Binding-site contacts:
Ligand atom C8 contacts residue VAL638 of chain 1.C at 4.1 Å (hydrophobic).
Ligand atom N2 contacts residue HIS637 of chain 1.C at 4.1 Å.
Ligand atom O7 contacts residue VAL638 of chain 1.C at 3.7 Å.
Ligand atom C7 contacts residue ASN639 of chain 1.C at 3.4 Å.
Ligand atom C8 contacts residue HIS637 of chain 1.C at 3.7 Å.
Ligand atom C2 contacts residue ASN639 of chain 1.C at 2.5 Å.
Ligand atom C3 contacts residue ASN639 of chain 1.C at 3.8 Å.
Ligand atom C4 contacts residue ASN639 of chain 1.C at 4.2 Å.
Ligand atom C7 contacts residue HIS637 of chain 1.C at 4.0 Å.
Ligand atom N2 contacts residue VAL638 of chain 1.C at 4.4 Å.
Ligand atom O5 contacts residue ASN639 of chain 1.C at 2.4 Å (h-bond).
Ligand atom O7 contacts residue ASN639 of chain 1.C at 3.0 Å (h-bond).
Ligand atom N2 contacts residue ASN639 of chain 1.C at 2.9 Å (h-bond).
Ligand atom C1 contacts residue ASN639 of chain 1.C at 1.4 Å.
Ligand atom O7 contacts residue ASN640 of chain 1.C at 4.4 Å.
Ligand atom C7 contacts residue VAL638 of chain 1.C at 3.9 Å (hydrophobic).
Ligand atom C5 contacts residue ASN639 of chain 1.C at 3.6 Å.

Sequence of chain 1.C:
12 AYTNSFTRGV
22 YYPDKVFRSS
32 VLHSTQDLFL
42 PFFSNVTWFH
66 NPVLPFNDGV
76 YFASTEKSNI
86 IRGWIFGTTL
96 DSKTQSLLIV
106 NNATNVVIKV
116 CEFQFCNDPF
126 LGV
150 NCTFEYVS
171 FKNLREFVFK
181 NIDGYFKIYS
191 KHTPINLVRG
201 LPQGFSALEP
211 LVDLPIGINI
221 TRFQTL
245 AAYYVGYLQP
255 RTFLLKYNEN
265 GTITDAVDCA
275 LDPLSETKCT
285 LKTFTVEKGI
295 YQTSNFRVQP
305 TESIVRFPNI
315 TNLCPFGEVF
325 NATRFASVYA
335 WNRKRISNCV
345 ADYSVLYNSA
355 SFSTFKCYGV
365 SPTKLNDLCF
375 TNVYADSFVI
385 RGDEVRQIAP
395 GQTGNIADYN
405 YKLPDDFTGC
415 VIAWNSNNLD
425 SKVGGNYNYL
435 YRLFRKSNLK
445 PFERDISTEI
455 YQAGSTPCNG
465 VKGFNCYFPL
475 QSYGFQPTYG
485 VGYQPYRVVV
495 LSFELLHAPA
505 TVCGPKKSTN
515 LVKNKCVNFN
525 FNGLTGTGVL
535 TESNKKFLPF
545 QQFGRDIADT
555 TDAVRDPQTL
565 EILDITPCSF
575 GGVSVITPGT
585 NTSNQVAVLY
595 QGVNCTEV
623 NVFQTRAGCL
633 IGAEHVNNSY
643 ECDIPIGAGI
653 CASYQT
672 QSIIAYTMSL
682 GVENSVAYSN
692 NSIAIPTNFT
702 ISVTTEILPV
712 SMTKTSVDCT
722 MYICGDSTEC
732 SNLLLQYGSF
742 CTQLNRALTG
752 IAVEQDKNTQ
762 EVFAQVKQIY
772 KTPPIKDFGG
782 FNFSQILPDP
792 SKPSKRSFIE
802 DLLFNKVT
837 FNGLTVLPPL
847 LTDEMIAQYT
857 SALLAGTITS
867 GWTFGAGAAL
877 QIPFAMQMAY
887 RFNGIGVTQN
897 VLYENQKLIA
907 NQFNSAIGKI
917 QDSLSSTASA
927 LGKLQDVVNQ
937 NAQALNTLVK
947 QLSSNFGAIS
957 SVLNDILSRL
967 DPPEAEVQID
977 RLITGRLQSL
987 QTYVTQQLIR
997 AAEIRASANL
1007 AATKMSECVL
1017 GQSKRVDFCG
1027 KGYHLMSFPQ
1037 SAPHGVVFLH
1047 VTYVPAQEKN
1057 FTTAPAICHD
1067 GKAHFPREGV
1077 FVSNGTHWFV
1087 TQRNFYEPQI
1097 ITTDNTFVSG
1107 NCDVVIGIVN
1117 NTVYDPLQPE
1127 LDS

This small molecule binds to this protein.
Small molecule (SMILES): CC(=O)N[C@@H]1[C@@H](O)[C@H](O)[C@@H](CO)O[C@H]1O